Binding-site contacts:
Ligand atom C5 contacts residue ASN49 of chain 1.B at 3.6 Å.
Ligand atom C8 contacts residue ASN49 of chain 1.B at 4.5 Å.
Ligand atom C2 contacts residue ASN49 of chain 1.B at 2.5 Å.
Ligand atom O7 contacts residue GLU52 of chain 1.B at 4.3 Å.
Ligand atom O5 contacts residue GLU52 of chain 1.B at 3.0 Å (salt-bridge).
Ligand atom C6 contacts residue GLU52 of chain 1.B at 3.9 Å.
Ligand atom C1 contacts residue GLU52 of chain 1.B at 3.3 Å.
Ligand atom C1 contacts residue ASN49 of chain 1.B at 1.4 Å.
Ligand atom C3 contacts residue ASN49 of chain 1.B at 3.8 Å.
Ligand atom C5 contacts residue GLU52 of chain 1.B at 4.3 Å.
Ligand atom O6 contacts residue GLU52 of chain 1.B at 3.3 Å.
Ligand atom N2 contacts residue ASN49 of chain 1.B at 2.9 Å (h-bond).
Ligand atom O7 contacts residue ASN49 of chain 1.B at 3.4 Å (h-bond).
Ligand atom C2 contacts residue GLU52 of chain 1.B at 4.0 Å.
Ligand atom C7 contacts residue ASN49 of chain 1.B at 3.4 Å.
Ligand atom C4 contacts residue ASN49 of chain 1.B at 4.3 Å.
Ligand atom O5 contacts residue ASN49 of chain 1.B at 2.4 Å (h-bond).

This protein binds this small molecule.
Small molecule (SMILES): CC(=O)N[C@@H]1[C@@H](O)[C@H](O)[C@@H](CO)O[C@H]1O

Sequence of chain 1.B:
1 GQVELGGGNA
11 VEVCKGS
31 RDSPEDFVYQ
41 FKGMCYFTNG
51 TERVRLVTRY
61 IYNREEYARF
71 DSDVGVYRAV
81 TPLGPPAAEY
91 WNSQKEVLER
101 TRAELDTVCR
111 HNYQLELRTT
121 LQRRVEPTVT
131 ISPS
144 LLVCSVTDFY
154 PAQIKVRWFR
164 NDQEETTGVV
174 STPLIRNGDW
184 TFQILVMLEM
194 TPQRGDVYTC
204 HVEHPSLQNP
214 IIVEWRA